A small-molecule ligand and the protein it binds are described below.
Small molecule (SMILES): C[C@H](NC(=O)CCC[P](=O)(O)Oc1ccc([N+](=O)[O-])cc1)C(=O)O

Sequence of chain 2.A:
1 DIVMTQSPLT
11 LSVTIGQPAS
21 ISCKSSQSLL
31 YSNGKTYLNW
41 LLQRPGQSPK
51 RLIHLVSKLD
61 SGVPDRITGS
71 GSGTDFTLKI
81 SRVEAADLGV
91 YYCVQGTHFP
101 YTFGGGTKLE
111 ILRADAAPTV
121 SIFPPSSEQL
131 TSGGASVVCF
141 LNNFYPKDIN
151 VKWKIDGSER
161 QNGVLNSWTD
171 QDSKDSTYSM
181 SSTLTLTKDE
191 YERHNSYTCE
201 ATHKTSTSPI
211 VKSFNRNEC

Binding-site contacts:
Ligand atom C1D contacts residue PHE99 of chain 2.A at 3.6 Å (hydrophobic).
Ligand atom O4 contacts residue TRP99 of chain 2.B at 3.7 Å.
Ligand atom C5 contacts residue TRP99 of chain 2.B at 3.6 Å (hydrophobic).
Ligand atom C10 contacts residue PHE101 of chain 2.B at 3.8 Å (hydrophobic).
Ligand atom C12 contacts residue TYR101 of chain 2.A at 3.4 Å (hydrophobic).
Ligand atom C4 contacts residue TRP99 of chain 2.B at 3.7 Å (hydrophobic).
Ligand atom C1D contacts residue TYR101 of chain 2.A at 2.5 Å (hydrophobic).
Ligand atom C12 contacts residue GLY96 of chain 2.A at 3.5 Å.
Ligand atom O3 contacts residue TYR108 of chain 2.B at 2.6 Å (h-bond).
Ligand atom O8 contacts residue TYR101 of chain 2.A at 2.6 Å (h-bond).
Ligand atom C3 contacts residue TYR101 of chain 2.A at 3.7 Å (hydrophobic).
Ligand atom O2 contacts residue PHE101 of chain 2.B at 3.3 Å.
Ligand atom P1 contacts residue TYR108 of chain 2.B at 3.5 Å.
Ligand atom C3 contacts residue TRP99 of chain 2.B at 3.4 Å (hydrophobic).
Ligand atom N2 contacts residue GLY96 of chain 2.A at 2.8 Å (h-bond).
Ligand atom C11 contacts residue GLY96 of chain 2.A at 3.6 Å.
Ligand atom C10 contacts residue GLY96 of chain 2.A at 3.5 Å.
Ligand atom C8 contacts residue TYR108 of chain 2.B at 3.6 Å (hydrophobic).
Ligand atom C3 contacts residue HIS35 of chain 2.B at 3.5 Å.
Ligand atom O5 contacts residue PHE103 of chain 2.A at 3.1 Å.
Ligand atom P1 contacts residue TRP99 of chain 2.B at 3.6 Å.
Ligand atom C10 contacts residue TYR37 of chain 2.A at 3.8 Å (hydrophobic).
Ligand atom O4 contacts residue VAL37 of chain 2.B at 3.6 Å.
Ligand atom C1 contacts residue TRP99 of chain 2.B at 3.7 Å (hydrophobic).
Ligand atom O3 contacts residue TRP99 of chain 2.B at 3.6 Å (h-bond).
Ligand atom N1 contacts residue TRP99 of chain 2.B at 3.8 Å.
Ligand atom C2 contacts residue TRP99 of chain 2.B at 3.3 Å (hydrophobic).
Ligand atom C8 contacts residue TYR37 of chain 2.A at 3.8 Å (hydrophobic).
Ligand atom O3 contacts residue ASN39 of chain 2.A at 3.0 Å (h-bond).
Ligand atom O4 contacts residue TRP47 of chain 2.B at 3.7 Å.
Ligand atom C2 contacts residue TYR101 of chain 2.A at 3.4 Å (hydrophobic).
Ligand atom C2 contacts residue HIS35 of chain 2.B at 3.7 Å.
Ligand atom C1D contacts residue GLY96 of chain 2.A at 3.4 Å.
Ligand atom O2 contacts residue TRP99 of chain 2.B at 2.8 Å (h-bond).
Ligand atom C9 contacts residue GLY96 of chain 2.A at 3.6 Å.
Ligand atom C5 contacts residue VAL94 of chain 2.A at 3.6 Å (hydrophobic).
Ligand atom O8 contacts residue ARG50 of chain 2.B at 2.9 Å (salt-bridge).
Ligand atom C1 contacts residue TYR101 of chain 2.A at 3.5 Å (hydrophobic).
Ligand atom C13 contacts residue TYR101 of chain 2.A at 3.5 Å (hydrophobic).
Ligand atom O1 contacts residue GLY96 of chain 2.A at 3.5 Å.

Sequence of chain 2.B:
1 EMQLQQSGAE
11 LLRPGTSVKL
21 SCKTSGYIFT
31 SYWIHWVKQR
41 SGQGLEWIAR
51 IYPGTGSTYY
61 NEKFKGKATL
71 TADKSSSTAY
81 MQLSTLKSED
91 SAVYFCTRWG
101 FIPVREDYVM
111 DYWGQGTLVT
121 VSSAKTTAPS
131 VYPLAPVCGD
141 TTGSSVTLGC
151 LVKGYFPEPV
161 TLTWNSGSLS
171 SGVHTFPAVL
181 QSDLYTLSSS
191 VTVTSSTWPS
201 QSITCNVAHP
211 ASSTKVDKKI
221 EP